Binding-site contacts:
Ligand atom C23 contacts residue GLY279 of chain 1.C at 3.7 Å.
Ligand atom N9 contacts residue PHE283 of chain 1.C at 3.7 Å.
Ligand atom N15 contacts residue MET267 of chain 1.C at 3.4 Å (h-bond).
Ligand atom C21 contacts residue GLY279 of chain 1.C at 3.7 Å.
Ligand atom N13 contacts residue PHE283 of chain 1.C at 3.2 Å.
Ligand atom C22 contacts residue GLU275 of chain 1.C at 3.6 Å.
Ligand atom C20 contacts residue MET267 of chain 1.C at 3.6 Å (hydrophobic).
Ligand atom C5 contacts residue PHE283 of chain 1.C at 3.8 Å (hydrophobic).
Ligand atom C19 contacts residue ILE246 of chain 1.C at 3.7 Å (hydrophobic).
Ligand atom N15 contacts residue PHE283 of chain 1.C at 3.4 Å.
Ligand atom C16 contacts residue TYR247 of chain 1.C at 3.6 Å (hydrophobic).
Ligand atom N2 contacts residue PHE250 of chain 1.C at 3.6 Å.
Ligand atom O3 contacts residue PHE283 of chain 1.C at 3.4 Å.
Ligand atom C8 contacts residue PHE283 of chain 1.C at 3.5 Å (hydrophobic).
Ligand atom C7 contacts residue TYR247 of chain 1.C at 3.4 Å (hydrophobic).
Ligand atom C23 contacts residue MET267 of chain 1.C at 3.8 Å (hydrophobic).
Ligand atom C20 contacts residue TYR247 of chain 1.C at 3.4 Å (hydrophobic).
Ligand atom O17 contacts residue GLN280 of chain 1.C at 2.9 Å (h-bond).
Ligand atom C7 contacts residue GLN280 of chain 1.C at 3.7 Å.
Ligand atom N18 contacts residue TYR247 of chain 1.C at 2.7 Å (h-bond).
Ligand atom C1 contacts residue PHE250 of chain 1.C at 3.8 Å (hydrophobic).
Ligand atom N9 contacts residue ILE246 of chain 1.C at 3.6 Å.
Ligand atom C4 contacts residue PHE283 of chain 1.C at 3.7 Å (hydrophobic).
Ligand atom N10 contacts residue ILE246 of chain 1.C at 3.5 Å.
Ligand atom C16 contacts residue MET267 of chain 1.C at 3.5 Å (hydrophobic).
Ligand atom C22 contacts residue MET267 of chain 1.C at 3.7 Å (hydrophobic).
Ligand atom N11 contacts residue MET267 of chain 1.C at 3.3 Å (h-bond).
Ligand atom C19 contacts residue GLN280 of chain 1.C at 3.8 Å.
Ligand atom C12 contacts residue MET267 of chain 1.C at 3.6 Å (hydrophobic).
Ligand atom C20 contacts residue GLU275 of chain 1.C at 3.7 Å.
Ligand atom C8 contacts residue MET267 of chain 1.C at 3.7 Å (hydrophobic).
Ligand atom C20 contacts residue GLY279 of chain 1.C at 3.4 Å.
Ligand atom C12 contacts residue GLY279 of chain 1.C at 3.7 Å.
Ligand atom C7 contacts residue MET267 of chain 1.C at 3.8 Å (hydrophobic).
Ligand atom C24 contacts residue HIS79 of chain 1.C at 3.7 Å.
Ligand atom N18 contacts residue GLY279 of chain 1.C at 3.5 Å.
Ligand atom C16 contacts residue GLY279 of chain 1.C at 3.6 Å.
Ligand atom N18 contacts residue MET267 of chain 1.C at 3.8 Å.
Ligand atom C22 contacts residue GLY279 of chain 1.C at 3.5 Å.
Ligand atom C21 contacts residue MET267 of chain 1.C at 3.5 Å (hydrophobic).

A protein and the small-molecule ligand that binds it are described below.
Small molecule (SMILES): Cn1ncc(C(=O)N2CCC2)c1C(=O)Nc1cc(-c2ccccn2)[nH]n1

Sequence of chain 1.C:
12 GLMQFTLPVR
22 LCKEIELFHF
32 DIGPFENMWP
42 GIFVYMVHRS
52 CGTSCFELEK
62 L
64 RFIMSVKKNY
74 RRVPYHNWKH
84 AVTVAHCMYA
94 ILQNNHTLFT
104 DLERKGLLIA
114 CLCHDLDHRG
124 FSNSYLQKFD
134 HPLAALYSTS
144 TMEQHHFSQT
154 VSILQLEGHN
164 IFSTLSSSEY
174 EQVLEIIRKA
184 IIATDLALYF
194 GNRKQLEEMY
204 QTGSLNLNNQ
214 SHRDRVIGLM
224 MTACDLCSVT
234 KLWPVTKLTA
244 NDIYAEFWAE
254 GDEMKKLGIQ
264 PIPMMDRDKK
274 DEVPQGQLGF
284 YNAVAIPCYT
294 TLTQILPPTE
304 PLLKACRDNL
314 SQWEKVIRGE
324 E